Binding-site contacts:
Ligand atom C7 contacts residue ASN1071 of chain 1.A at 3.6 Å.
Ligand atom C3 contacts residue ASN1071 of chain 1.A at 3.8 Å.
Ligand atom C6 contacts residue ALA703 of chain 1.A at 4.0 Å (hydrophobic).
Ligand atom C8 contacts residue ASN1071 of chain 1.A at 4.1 Å.
Ligand atom C1 contacts residue GLN892 of chain 1.B at 4.1 Å.
Ligand atom O7 contacts residue ASN1071 of chain 1.A at 4.0 Å.
Ligand atom C2 contacts residue ASN1071 of chain 1.A at 2.5 Å.
Ligand atom C4 contacts residue ASN1071 of chain 1.A at 4.2 Å.
Ligand atom C8 contacts residue LYS1070 of chain 1.A at 3.8 Å.
Ligand atom C8 contacts residue GLU1069 of chain 1.A at 3.3 Å.
Ligand atom O5 contacts residue ASN1071 of chain 1.A at 2.4 Å (h-bond).
Ligand atom O4 contacts residue ALA703 of chain 1.A at 4.4 Å.
Ligand atom C5 contacts residue ASN1071 of chain 1.A at 3.7 Å.
Ligand atom N2 contacts residue ASN1071 of chain 1.A at 2.9 Å (h-bond).
Ligand atom C5 contacts residue ALA703 of chain 1.A at 3.8 Å (hydrophobic).
Ligand atom C1 contacts residue ASN1071 of chain 1.A at 1.4 Å.
Ligand atom O6 contacts residue ALA703 of chain 1.A at 3.5 Å.

Sequence of chain 1.B:
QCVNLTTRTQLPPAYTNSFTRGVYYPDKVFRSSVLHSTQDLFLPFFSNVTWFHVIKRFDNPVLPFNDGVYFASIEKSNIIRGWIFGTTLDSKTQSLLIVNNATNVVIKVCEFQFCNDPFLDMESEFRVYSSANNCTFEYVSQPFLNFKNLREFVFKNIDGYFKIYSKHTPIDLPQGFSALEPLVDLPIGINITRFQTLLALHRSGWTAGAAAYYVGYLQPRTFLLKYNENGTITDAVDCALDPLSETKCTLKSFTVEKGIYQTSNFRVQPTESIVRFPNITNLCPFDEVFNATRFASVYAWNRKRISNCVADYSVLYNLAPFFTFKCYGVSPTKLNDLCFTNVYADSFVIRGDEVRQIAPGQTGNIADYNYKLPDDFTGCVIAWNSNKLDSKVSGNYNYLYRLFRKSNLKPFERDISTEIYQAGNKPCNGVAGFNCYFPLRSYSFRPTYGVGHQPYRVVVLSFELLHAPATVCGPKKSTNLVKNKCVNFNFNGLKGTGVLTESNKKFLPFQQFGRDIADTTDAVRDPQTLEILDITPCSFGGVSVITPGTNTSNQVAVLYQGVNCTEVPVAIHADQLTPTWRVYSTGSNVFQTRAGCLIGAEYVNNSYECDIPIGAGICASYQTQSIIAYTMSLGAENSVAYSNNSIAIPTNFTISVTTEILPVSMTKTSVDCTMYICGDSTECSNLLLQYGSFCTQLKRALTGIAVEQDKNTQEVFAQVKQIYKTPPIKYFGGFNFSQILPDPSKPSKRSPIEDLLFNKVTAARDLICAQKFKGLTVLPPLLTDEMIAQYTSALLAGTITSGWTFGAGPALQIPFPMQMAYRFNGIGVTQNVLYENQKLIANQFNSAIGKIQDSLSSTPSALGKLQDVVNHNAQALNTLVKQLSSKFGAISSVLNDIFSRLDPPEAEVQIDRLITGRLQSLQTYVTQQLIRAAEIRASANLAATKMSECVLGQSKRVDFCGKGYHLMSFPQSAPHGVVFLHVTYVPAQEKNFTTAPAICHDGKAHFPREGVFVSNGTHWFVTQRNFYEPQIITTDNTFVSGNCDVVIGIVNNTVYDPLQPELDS

This protein binds this small molecule.
Small molecule (SMILES): CC(=O)N[C@@H]1[C@@H](O)[C@H](O)[C@@H](CO)O[C@H]1O

Sequence of chain 1.A:
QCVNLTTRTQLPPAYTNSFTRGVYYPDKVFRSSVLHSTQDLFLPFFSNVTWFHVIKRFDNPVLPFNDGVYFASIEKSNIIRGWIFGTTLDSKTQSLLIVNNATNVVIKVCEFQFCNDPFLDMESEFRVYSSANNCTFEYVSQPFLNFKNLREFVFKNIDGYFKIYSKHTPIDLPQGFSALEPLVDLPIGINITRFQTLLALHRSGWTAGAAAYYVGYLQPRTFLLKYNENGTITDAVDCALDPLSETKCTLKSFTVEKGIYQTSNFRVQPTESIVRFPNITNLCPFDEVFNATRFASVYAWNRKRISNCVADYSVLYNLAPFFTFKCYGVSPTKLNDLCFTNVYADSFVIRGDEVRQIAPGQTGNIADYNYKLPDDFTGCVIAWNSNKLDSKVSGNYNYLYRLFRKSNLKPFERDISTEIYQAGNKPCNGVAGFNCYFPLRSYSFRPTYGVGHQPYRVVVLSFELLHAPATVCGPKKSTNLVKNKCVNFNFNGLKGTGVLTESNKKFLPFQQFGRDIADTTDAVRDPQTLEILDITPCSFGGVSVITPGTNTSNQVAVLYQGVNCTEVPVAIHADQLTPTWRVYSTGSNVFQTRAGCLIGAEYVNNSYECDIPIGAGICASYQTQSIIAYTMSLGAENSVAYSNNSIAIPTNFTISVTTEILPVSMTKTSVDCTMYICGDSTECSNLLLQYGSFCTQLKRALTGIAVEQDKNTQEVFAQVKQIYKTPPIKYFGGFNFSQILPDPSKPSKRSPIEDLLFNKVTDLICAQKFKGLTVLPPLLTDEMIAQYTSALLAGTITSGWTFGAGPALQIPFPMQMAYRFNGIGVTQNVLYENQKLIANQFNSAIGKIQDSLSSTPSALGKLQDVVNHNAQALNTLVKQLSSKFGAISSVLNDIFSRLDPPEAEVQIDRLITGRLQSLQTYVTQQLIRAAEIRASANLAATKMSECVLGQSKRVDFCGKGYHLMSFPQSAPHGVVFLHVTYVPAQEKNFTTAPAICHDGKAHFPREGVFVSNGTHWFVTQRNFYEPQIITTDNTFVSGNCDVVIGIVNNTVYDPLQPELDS